Binding-site contacts:
Ligand atom C14 contacts residue ALA52 of chain 1.D at 3.9 Å (hydrophobic).
Ligand atom C19 contacts residue ALA52 of chain 1.D at 3.9 Å (hydrophobic).
Ligand atom C01 contacts residue PHE135 of chain 1.D at 3.5 Å (hydrophobic).
Ligand atom C13 contacts residue ASP90 of chain 1.D at 3.1 Å.
Ligand atom N12 contacts residue VAL183 of chain 1.D at 3.5 Å.
Ligand atom C02 contacts residue ASN48 of chain 1.D at 3.8 Å.
Ligand atom O11 contacts residue ASN48 of chain 1.D at 3.7 Å.
Ligand atom C07 contacts residue ASP90 of chain 1.D at 3.4 Å.
Ligand atom N16 contacts residue ALA52 of chain 1.D at 3.6 Å.
Ligand atom C03 contacts residue ASN48 of chain 1.D at 3.9 Å.
Ligand atom C07 contacts residue THR181 of chain 1.D at 3.6 Å.
Ligand atom C02 contacts residue PHE135 of chain 1.D at 3.7 Å (hydrophobic).
Ligand atom C19 contacts residue ILE93 of chain 1.D at 3.9 Å (hydrophobic).
Ligand atom C20 contacts residue GLY94 of chain 1.D at 3.7 Å.
Ligand atom C09 contacts residue ASP90 of chain 1.D at 3.5 Å.
Ligand atom C13 contacts residue ALA49 of chain 1.D at 3.7 Å (hydrophobic).
Ligand atom C25 contacts residue ASP51 of chain 1.D at 3.7 Å.
Ligand atom C14 contacts residue THR181 of chain 1.D at 3.5 Å.
Ligand atom O08 contacts residue ALA49 of chain 1.D at 3.9 Å.
Ligand atom O08 contacts residue ALA52 of chain 1.D at 3.4 Å.
Ligand atom O11 contacts residue VAL183 of chain 1.D at 3.5 Å.
Ligand atom C20 contacts residue ILE93 of chain 1.D at 3.7 Å (hydrophobic).
Ligand atom O08 contacts residue ASP90 of chain 1.D at 2.5 Å (salt-bridge).
Ligand atom C17 contacts residue ALA52 of chain 1.D at 3.9 Å (hydrophobic).
Ligand atom O08 contacts residue THR181 of chain 1.D at 3.5 Å.
Ligand atom C20 contacts residue ALA52 of chain 1.D at 3.8 Å (hydrophobic).
Ligand atom O15 contacts residue MET95 of chain 1.D at 3.7 Å.
Ligand atom O11 contacts residue LEU45 of chain 1.D at 3.6 Å.
Ligand atom F23 contacts residue LYS55 of chain 1.D at 3.1 Å.
Ligand atom O15 contacts residue GLY94 of chain 1.D at 3.6 Å.
Ligand atom O15 contacts residue THR181 of chain 1.D at 2.7 Å (h-bond).
Ligand atom C04 contacts residue ASN48 of chain 1.D at 3.9 Å.
Ligand atom C06 contacts residue THR181 of chain 1.D at 3.8 Å.
Ligand atom C21 contacts residue ILE93 of chain 1.D at 3.6 Å (hydrophobic).
Ligand atom C09 contacts residue THR181 of chain 1.D at 3.8 Å.
Ligand atom C13 contacts residue LEU45 of chain 1.D at 3.8 Å (hydrophobic).
Ligand atom N12 contacts residue LEU45 of chain 1.D at 3.5 Å (h-bond).
Ligand atom C09 contacts residue ASN48 of chain 1.D at 3.8 Å.
Ligand atom C05 contacts residue MET95 of chain 1.D at 3.7 Å (hydrophobic).
Ligand atom C10 contacts residue ASN48 of chain 1.D at 3.6 Å.

This protein binds this small molecule.
Small molecule (SMILES): CC(C)c1cc(C(=O)N2Cc3ccc(F)cc3C2)c(O)c2cnoc12

Sequence of chain 1.D:
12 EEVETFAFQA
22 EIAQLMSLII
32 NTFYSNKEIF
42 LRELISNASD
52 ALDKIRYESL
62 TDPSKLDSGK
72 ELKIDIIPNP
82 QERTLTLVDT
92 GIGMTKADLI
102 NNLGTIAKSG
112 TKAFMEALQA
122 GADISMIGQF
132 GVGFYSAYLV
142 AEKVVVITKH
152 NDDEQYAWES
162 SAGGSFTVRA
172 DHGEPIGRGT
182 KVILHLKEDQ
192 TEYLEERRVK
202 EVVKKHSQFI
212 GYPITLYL